Sequence of chain 1.C:
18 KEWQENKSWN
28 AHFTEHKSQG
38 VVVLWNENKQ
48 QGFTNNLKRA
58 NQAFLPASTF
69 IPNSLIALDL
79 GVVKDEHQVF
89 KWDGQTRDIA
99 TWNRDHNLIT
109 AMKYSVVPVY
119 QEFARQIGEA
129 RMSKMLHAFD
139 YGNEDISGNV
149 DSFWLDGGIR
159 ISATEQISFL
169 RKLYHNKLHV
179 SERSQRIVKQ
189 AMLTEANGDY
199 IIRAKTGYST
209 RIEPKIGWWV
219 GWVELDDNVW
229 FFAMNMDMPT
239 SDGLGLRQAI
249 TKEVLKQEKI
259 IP

Binding-site contacts:
Ligand atom C3 contacts residue LYS175 of chain 1.C at 4.1 Å.
Ligand atom C4 contacts residue ARG169 of chain 1.C at 3.3 Å.
Ligand atom C3 contacts residue ARG169 of chain 1.C at 4.2 Å.
Ligand atom C4 contacts residue LYS175 of chain 1.C at 4.1 Å.
Ligand atom OH contacts residue HIS173 of chain 1.C at 3.6 Å.
Ligand atom OH contacts residue LYS175 of chain 1.C at 3.1 Å (salt-bridge).
Ligand atom OH contacts residue ARG169 of chain 1.C at 4.2 Å.
Ligand atom C1 contacts residue LYS170 of chain 1.C at 4.2 Å.
Ligand atom C3 contacts residue HIS173 of chain 1.C at 4.3 Å.
Ligand atom C2 contacts residue LYS170 of chain 1.C at 4.1 Å.
Ligand atom C4 contacts residue HIS173 of chain 1.C at 3.7 Å.
Ligand atom C2 contacts residue ARG169 of chain 1.C at 3.7 Å.

The small molecule below binds the protein below.
Small molecule (SMILES): CCCCO